Sequence of chain 3.A:
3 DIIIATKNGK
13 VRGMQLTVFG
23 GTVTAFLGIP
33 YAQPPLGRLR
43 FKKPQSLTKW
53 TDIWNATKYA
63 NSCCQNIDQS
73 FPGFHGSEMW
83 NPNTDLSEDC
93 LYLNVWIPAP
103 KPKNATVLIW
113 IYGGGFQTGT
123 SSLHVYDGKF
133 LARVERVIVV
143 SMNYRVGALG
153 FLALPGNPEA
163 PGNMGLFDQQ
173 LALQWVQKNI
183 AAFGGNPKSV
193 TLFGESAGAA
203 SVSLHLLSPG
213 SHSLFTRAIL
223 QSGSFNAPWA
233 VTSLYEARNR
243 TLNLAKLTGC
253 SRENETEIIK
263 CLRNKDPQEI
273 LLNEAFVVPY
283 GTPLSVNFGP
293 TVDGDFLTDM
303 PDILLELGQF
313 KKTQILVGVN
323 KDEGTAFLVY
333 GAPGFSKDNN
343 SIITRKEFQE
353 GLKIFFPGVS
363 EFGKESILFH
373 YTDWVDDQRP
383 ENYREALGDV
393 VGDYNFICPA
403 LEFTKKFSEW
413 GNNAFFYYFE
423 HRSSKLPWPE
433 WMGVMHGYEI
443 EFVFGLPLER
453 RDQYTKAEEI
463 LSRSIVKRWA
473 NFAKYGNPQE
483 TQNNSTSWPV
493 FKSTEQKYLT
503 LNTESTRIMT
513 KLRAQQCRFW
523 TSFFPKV

The protein below binds the small molecule below.
Small molecule (SMILES): CC(=O)N[C@H]1[C@H](O[C@H]2[C@H](O)[C@@H](NC(C)=O)CO[C@@H]2CO[C@H]2O[C@@H](C)[C@@H](O)[C@@H](O)[C@@H]2O)O[C@H](CO)[C@@H](O)[C@@H]1O

Binding-site contacts:
Ligand atom O3 contacts residue PRO281 of chain 3.A at 4.0 Å.
Ligand atom C4 contacts residue ASN245 of chain 3.A at 4.3 Å.
Ligand atom C3 contacts residue ASN241 of chain 3.A at 3.7 Å.
Ligand atom N2 contacts residue TYR237 of chain 3.A at 3.1 Å (h-bond).
Ligand atom C2 contacts residue ASN241 of chain 3.A at 2.3 Å.
Ligand atom C4 contacts residue ASN241 of chain 3.A at 4.2 Å.
Ligand atom N2 contacts residue ASN241 of chain 3.A at 2.7 Å (h-bond).
Ligand atom O5 contacts residue ASN245 of chain 3.A at 3.9 Å.
Ligand atom C4 contacts residue PRO281 of chain 3.A at 4.4 Å (hydrophobic).
Ligand atom C4 contacts residue PHE278 of chain 3.A at 3.4 Å (hydrophobic).
Ligand atom C6 contacts residue LYS248 of chain 3.A at 3.7 Å.
Ligand atom C5 contacts residue ASN245 of chain 3.A at 4.2 Å.
Ligand atom C7 contacts residue ASN241 of chain 3.A at 3.3 Å.
Ligand atom C1 contacts residue ASN245 of chain 3.A at 3.7 Å.
Ligand atom O7 contacts residue ASN241 of chain 3.A at 3.6 Å (h-bond).
Ligand atom O3 contacts residue VAL280 of chain 3.A at 4.2 Å.
Ligand atom C6 contacts residue LEU249 of chain 3.A at 3.6 Å (hydrophobic).
Ligand atom O5 contacts residue ASN241 of chain 3.A at 2.5 Å (h-bond).
Ligand atom O2 contacts residue PRO281 of chain 3.A at 4.3 Å.
Ligand atom O3 contacts residue PRO281 of chain 3.A at 4.4 Å.
Ligand atom O5 contacts residue ASN245 of chain 3.A at 3.1 Å (h-bond).
Ligand atom O4 contacts residue PHE278 of chain 3.A at 4.0 Å.
Ligand atom C6 contacts residue ASN245 of chain 3.A at 4.1 Å.
Ligand atom C2 contacts residue TYR237 of chain 3.A at 4.3 Å (hydrophobic).
Ligand atom C8 contacts residue ASN241 of chain 3.A at 4.3 Å.
Ligand atom O7 contacts residue GLU238 of chain 3.A at 4.3 Å.
Ligand atom C1 contacts residue ASN245 of chain 3.A at 3.9 Å.
Ligand atom C6 contacts residue ASN245 of chain 3.A at 3.5 Å.
Ligand atom C8 contacts residue PRO281 of chain 3.A at 4.1 Å (hydrophobic).
Ligand atom C7 contacts residue TYR237 of chain 3.A at 3.5 Å (hydrophobic).
Ligand atom O4 contacts residue LEU249 of chain 3.A at 3.7 Å.
Ligand atom C1 contacts residue ASN241 of chain 3.A at 1.5 Å.
Ligand atom O6 contacts residue ASN245 of chain 3.A at 4.2 Å.
Ligand atom O5 contacts residue LYS248 of chain 3.A at 4.0 Å.
Ligand atom C3 contacts residue PHE278 of chain 3.A at 3.5 Å (hydrophobic).
Ligand atom C4 contacts residue LEU249 of chain 3.A at 4.2 Å (hydrophobic).
Ligand atom O7 contacts residue TYR237 of chain 3.A at 3.3 Å.
Ligand atom O3 contacts residue PHE278 of chain 3.A at 3.3 Å (h-bond).
Ligand atom C5 contacts residue ASN241 of chain 3.A at 3.8 Å.
Ligand atom C5 contacts residue ASN245 of chain 3.A at 3.5 Å.